Sequence of chain 1.L:
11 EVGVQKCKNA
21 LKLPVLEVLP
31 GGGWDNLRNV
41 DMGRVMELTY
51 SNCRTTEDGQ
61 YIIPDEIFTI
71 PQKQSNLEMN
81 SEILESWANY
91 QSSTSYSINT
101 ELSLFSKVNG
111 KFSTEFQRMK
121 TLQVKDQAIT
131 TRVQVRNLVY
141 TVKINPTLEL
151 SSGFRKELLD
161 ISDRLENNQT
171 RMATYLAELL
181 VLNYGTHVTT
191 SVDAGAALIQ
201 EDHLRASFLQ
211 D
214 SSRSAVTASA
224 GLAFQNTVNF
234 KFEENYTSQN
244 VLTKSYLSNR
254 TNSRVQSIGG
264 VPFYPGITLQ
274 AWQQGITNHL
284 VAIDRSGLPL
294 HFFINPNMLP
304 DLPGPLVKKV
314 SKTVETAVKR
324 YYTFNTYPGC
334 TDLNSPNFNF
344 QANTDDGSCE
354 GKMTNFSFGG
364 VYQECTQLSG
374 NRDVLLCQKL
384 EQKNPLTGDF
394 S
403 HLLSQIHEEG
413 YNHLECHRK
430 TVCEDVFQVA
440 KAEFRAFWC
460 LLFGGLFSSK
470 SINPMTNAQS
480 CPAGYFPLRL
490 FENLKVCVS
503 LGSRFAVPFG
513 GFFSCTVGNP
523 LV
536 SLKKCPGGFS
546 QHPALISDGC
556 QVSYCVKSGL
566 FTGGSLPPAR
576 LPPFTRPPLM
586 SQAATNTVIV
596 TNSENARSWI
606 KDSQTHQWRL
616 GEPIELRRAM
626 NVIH

Binding-site contacts:
Ligand atom C7 contacts residue SER251 of chain 1.L at 3.8 Å.
Ligand atom C2 contacts residue ASN252 of chain 1.L at 2.5 Å.
Ligand atom O6 contacts residue PHE208 of chain 1.L at 3.5 Å.
Ligand atom C7 contacts residue ASN252 of chain 1.L at 4.0 Å.
Ligand atom O6 contacts residue SER207 of chain 1.L at 3.3 Å (h-bond).
Ligand atom C4 contacts residue SER248 of chain 1.L at 4.3 Å.
Ligand atom O5 contacts residue SER248 of chain 1.L at 4.3 Å.
Ligand atom C3 contacts residue ASN252 of chain 1.L at 3.8 Å.
Ligand atom C5 contacts residue ASN252 of chain 1.L at 3.7 Å.
Ligand atom O7 contacts residue SER251 of chain 1.L at 3.2 Å.
Ligand atom C4 contacts residue ASN252 of chain 1.L at 4.2 Å.
Ligand atom N2 contacts residue ASN252 of chain 1.L at 3.0 Å (h-bond).
Ligand atom O6 contacts residue ASP211 of chain 1.L at 3.0 Å (salt-bridge).
Ligand atom C6 contacts residue ASP211 of chain 1.L at 3.7 Å.
Ligand atom C6 contacts residue PHE208 of chain 1.L at 4.2 Å (hydrophobic).
Ligand atom O5 contacts residue ASN252 of chain 1.L at 2.4 Å (h-bond).
Ligand atom O6 contacts residue LYS247 of chain 1.L at 4.0 Å.
Ligand atom N2 contacts residue SER251 of chain 1.L at 4.2 Å.
Ligand atom C1 contacts residue ASN252 of chain 1.L at 1.4 Å.
Ligand atom O5 contacts residue PHE208 of chain 1.L at 3.8 Å.
Ligand atom C8 contacts residue SER251 of chain 1.L at 3.8 Å.

The small molecule below binds the protein below.
Small molecule (SMILES): CC(=O)N[C@H]1[C@H](O[C@H]2[C@H](O)[C@@H](NC(C)=O)CO[C@@H]2CO)O[C@H](CO)[C@@H](O)[C@@H]1O